The small molecule below binds the protein below.
Small molecule (SMILES): OC[C@H]1O[C@H](O)[C@H](O)[C@@H](O)[C@H]1O

Sequence of chain 1.C:
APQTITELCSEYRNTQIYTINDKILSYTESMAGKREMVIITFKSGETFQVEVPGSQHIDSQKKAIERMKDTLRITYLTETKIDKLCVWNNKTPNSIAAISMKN

Binding-site contacts:
Ligand atom C4 contacts residue GLN56 of chain 1.C at 4.2 Å.
Ligand atom C6 contacts residue GLN61 of chain 1.C at 4.0 Å.
Ligand atom O4 contacts residue GLN56 of chain 1.C at 3.2 Å.
Ligand atom C4 contacts residue GLU51 of chain 1.C at 3.2 Å.
Ligand atom O4 contacts residue GLU51 of chain 1.C at 2.6 Å (salt-bridge).
Ligand atom C6 contacts residue TRP88 of chain 1.C at 3.5 Å (hydrophobic).
Ligand atom C6 contacts residue HIS57 of chain 1.C at 3.5 Å.
Ligand atom O5 contacts residue GLN56 of chain 1.C at 3.3 Å.
Ligand atom C3 contacts residue TRP88 of chain 1.C at 3.5 Å (hydrophobic).
Ligand atom C3 contacts residue ASN90 of chain 1.C at 3.9 Å.
Ligand atom C5 contacts residue GLN56 of chain 1.C at 4.0 Å.
Ligand atom C2 contacts residue ASN90 of chain 1.C at 4.2 Å.
Ligand atom C4 contacts residue LYS91 of chain 1.C at 3.7 Å.
Ligand atom O4 contacts residue LYS91 of chain 1.C at 2.8 Å (salt-bridge).
Ligand atom C2 contacts residue GLN56 of chain 1.C at 4.4 Å.
Ligand atom O3 contacts residue ASN90 of chain 1.C at 2.9 Å (h-bond).
Ligand atom O3 contacts residue LYS91 of chain 1.C at 2.8 Å (salt-bridge).
Ligand atom C3 contacts residue GLU51 of chain 1.C at 4.2 Å.
Ligand atom O3 contacts residue TRP88 of chain 1.C at 3.5 Å.
Ligand atom O6 contacts residue TRP88 of chain 1.C at 4.0 Å.
Ligand atom O6 contacts residue GLN61 of chain 1.C at 3.1 Å (h-bond).
Ligand atom C2 contacts residue LYS91 of chain 1.C at 3.6 Å.
Ligand atom C6 contacts residue GLU51 of chain 1.C at 4.3 Å.
Ligand atom C5 contacts residue TRP88 of chain 1.C at 3.6 Å (hydrophobic).
Ligand atom C6 contacts residue GLN56 of chain 1.C at 4.0 Å.
Ligand atom O1 contacts residue TRP88 of chain 1.C at 4.3 Å.
Ligand atom C3 contacts residue LYS91 of chain 1.C at 3.5 Å.
Ligand atom C4 contacts residue TRP88 of chain 1.C at 3.5 Å (hydrophobic).
Ligand atom C1 contacts residue GLN56 of chain 1.C at 3.8 Å.
Ligand atom O2 contacts residue LYS91 of chain 1.C at 4.3 Å.
Ligand atom O6 contacts residue HIS57 of chain 1.C at 3.5 Å.
Ligand atom C5 contacts residue GLU51 of chain 1.C at 4.4 Å.
Ligand atom O3 contacts residue GLU51 of chain 1.C at 3.8 Å.
Ligand atom O6 contacts residue GLN56 of chain 1.C at 3.3 Å (h-bond).
Ligand atom O2 contacts residue ASN90 of chain 1.C at 3.1 Å (h-bond).